Sequence of chain 1.C:
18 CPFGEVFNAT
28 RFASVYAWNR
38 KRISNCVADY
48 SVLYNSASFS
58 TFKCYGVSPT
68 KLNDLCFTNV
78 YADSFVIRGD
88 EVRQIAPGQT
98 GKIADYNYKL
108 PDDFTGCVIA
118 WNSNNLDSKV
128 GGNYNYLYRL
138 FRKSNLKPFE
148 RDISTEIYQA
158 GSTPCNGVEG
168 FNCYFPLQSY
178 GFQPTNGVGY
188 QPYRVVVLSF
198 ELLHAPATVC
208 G

Binding-site contacts:
Ligand atom C5 contacts residue ASN25 of chain 1.C at 3.7 Å.
Ligand atom C4 contacts residue ASN25 of chain 1.C at 4.2 Å.
Ligand atom O7 contacts residue ASN25 of chain 1.C at 3.7 Å.
Ligand atom O7 contacts residue LEU50 of chain 1.C at 4.0 Å.
Ligand atom C3 contacts residue ASN25 of chain 1.C at 3.8 Å.
Ligand atom N2 contacts residue ASN25 of chain 1.C at 2.9 Å (h-bond).
Ligand atom C1 contacts residue ASN25 of chain 1.C at 1.4 Å.
Ligand atom C7 contacts residue GLY21 of chain 1.C at 4.2 Å.
Ligand atom C8 contacts residue GLY21 of chain 1.C at 3.4 Å.
Ligand atom C8 contacts residue PHE24 of chain 1.C at 4.4 Å (hydrophobic).
Ligand atom N2 contacts residue GLY21 of chain 1.C at 4.0 Å.
Ligand atom C8 contacts residue LEU50 of chain 1.C at 4.4 Å (hydrophobic).
Ligand atom C8 contacts residue PHE20 of chain 1.C at 3.6 Å (hydrophobic).
Ligand atom C2 contacts residue ASN25 of chain 1.C at 2.4 Å.
Ligand atom O5 contacts residue ASN25 of chain 1.C at 2.4 Å (h-bond).
Ligand atom C7 contacts residue ASN25 of chain 1.C at 3.6 Å.

This small molecule binds to this protein.
Small molecule (SMILES): CC(=O)N[C@@H]1[C@@H](O)[C@H](O)[C@@H](CO)O[C@H]1O